The small molecule below binds the protein below.
Small molecule (SMILES): Nc1nc2c(ncn2[C@@H]2O[C@H](CO[P](=O)(O)O[P](=O)(O)CP(=O)(O)O)[C@@H](O)[C@H]2O)c(=O)[nH]1

Binding-site contacts:
Ligand atom PG contacts residue GLY60 of chain 1.D at 3.3 Å.
Ligand atom O2B contacts residue LYS16 of chain 1.D at 2.6 Å (salt-bridge).
Ligand atom C3B contacts residue GLY13 of chain 1.D at 3.0 Å.
Ligand atom N2 contacts residue LEU120 of chain 1.D at 3.2 Å.
Ligand atom O1G contacts residue MG1 of chain 1.K at 3.6 Å.
Ligand atom O2A contacts residue GLY15 of chain 1.D at 3.2 Å.
Ligand atom O6 contacts residue LYS147 of chain 1.D at 3.5 Å (salt-bridge).
Ligand atom O4' contacts residue LYS117 of chain 1.D at 3.1 Å (salt-bridge).
Ligand atom O1A contacts residue ASP33 of chain 1.D at 3.2 Å (salt-bridge).
Ligand atom O6 contacts residue ASN116 of chain 1.D at 3.2 Å (h-bond).
Ligand atom O2A contacts residue ALA18 of chain 1.D at 2.9 Å (h-bond).
Ligand atom O2B contacts residue GLY15 of chain 1.D at 3.3 Å (h-bond).
Ligand atom C3' contacts residue ASP30 of chain 1.D at 3.6 Å.
Ligand atom N1 contacts residue LYS147 of chain 1.D at 3.5 Å.
Ligand atom N2 contacts residue ASP119 of chain 1.D at 2.9 Å (salt-bridge).
Ligand atom O1B contacts residue SER17 of chain 1.D at 3.0 Å (h-bond).
Ligand atom N1 contacts residue ASP119 of chain 1.D at 2.5 Å (salt-bridge).
Ligand atom O6 contacts residue ALA146 of chain 1.D at 3.0 Å (h-bond).
Ligand atom O1G contacts residue GLY60 of chain 1.D at 2.8 Å (h-bond).
Ligand atom O2G contacts residue GLY60 of chain 1.D at 2.6 Å (h-bond).
Ligand atom O3A contacts residue GLY15 of chain 1.D at 3.0 Å (h-bond).
Ligand atom O1B contacts residue MG1 of chain 1.K at 2.0 Å.
Ligand atom O1G contacts residue LYS16 of chain 1.D at 2.4 Å (salt-bridge).
Ligand atom PG contacts residue MG1 of chain 1.K at 3.1 Å.
Ligand atom PB contacts residue MG1 of chain 1.K at 3.2 Å.
Ligand atom O6 contacts residue LYS117 of chain 1.D at 3.6 Å.
Ligand atom C6 contacts residue ASP119 of chain 1.D at 3.3 Å.
Ligand atom O2B contacts residue GLY13 of chain 1.D at 3.5 Å (h-bond).
Ligand atom C2 contacts residue ASP119 of chain 1.D at 3.4 Å.
Ligand atom O3G contacts residue MG1 of chain 1.K at 1.9 Å.
Ligand atom O6 contacts residue SER145 of chain 1.D at 3.4 Å.
Ligand atom O2G contacts residue PRO34 of chain 1.D at 3.1 Å.
Ligand atom O3' contacts residue ASP30 of chain 1.D at 2.6 Å (salt-bridge).
Ligand atom O3G contacts residue PRO34 of chain 1.D at 3.1 Å.
Ligand atom O2B contacts residue VAL14 of chain 1.D at 3.3 Å (h-bond).
Ligand atom C3B contacts residue MG1 of chain 1.K at 3.4 Å.
Ligand atom N7 contacts residue ASN116 of chain 1.D at 3.5 Å (h-bond).
Ligand atom O3A contacts residue GLY13 of chain 1.D at 3.6 Å.
Ligand atom O6 contacts residue ASP119 of chain 1.D at 3.2 Å (salt-bridge).
Ligand atom O2A contacts residue SER17 of chain 1.D at 3.2 Å (h-bond).

Sequence of chain 1.D:
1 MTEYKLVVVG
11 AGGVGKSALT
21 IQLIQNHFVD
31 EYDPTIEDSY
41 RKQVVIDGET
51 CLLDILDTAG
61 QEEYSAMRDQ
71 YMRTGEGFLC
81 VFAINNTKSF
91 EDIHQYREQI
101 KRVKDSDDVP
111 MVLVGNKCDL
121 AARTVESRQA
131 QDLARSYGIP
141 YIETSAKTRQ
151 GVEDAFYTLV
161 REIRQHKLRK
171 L